Sequence of chain 47.E:
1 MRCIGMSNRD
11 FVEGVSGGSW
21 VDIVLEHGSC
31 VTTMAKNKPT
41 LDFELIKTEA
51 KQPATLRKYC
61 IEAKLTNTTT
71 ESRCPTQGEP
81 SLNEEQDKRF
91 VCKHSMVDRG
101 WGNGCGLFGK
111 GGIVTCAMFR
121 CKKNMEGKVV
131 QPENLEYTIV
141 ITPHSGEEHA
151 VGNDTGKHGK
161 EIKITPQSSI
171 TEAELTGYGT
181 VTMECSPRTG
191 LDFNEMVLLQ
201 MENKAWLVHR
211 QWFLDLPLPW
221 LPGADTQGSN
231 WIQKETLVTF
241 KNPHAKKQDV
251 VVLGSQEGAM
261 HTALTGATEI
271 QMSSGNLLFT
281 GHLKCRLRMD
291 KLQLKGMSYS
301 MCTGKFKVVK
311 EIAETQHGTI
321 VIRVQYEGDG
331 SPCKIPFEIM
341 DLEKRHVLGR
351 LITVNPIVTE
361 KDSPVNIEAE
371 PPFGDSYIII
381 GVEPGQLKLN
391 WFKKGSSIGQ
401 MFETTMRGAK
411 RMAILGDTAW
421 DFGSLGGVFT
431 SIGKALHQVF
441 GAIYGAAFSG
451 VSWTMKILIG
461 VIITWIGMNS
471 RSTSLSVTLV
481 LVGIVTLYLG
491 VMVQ

Sequence of chain 7.E:
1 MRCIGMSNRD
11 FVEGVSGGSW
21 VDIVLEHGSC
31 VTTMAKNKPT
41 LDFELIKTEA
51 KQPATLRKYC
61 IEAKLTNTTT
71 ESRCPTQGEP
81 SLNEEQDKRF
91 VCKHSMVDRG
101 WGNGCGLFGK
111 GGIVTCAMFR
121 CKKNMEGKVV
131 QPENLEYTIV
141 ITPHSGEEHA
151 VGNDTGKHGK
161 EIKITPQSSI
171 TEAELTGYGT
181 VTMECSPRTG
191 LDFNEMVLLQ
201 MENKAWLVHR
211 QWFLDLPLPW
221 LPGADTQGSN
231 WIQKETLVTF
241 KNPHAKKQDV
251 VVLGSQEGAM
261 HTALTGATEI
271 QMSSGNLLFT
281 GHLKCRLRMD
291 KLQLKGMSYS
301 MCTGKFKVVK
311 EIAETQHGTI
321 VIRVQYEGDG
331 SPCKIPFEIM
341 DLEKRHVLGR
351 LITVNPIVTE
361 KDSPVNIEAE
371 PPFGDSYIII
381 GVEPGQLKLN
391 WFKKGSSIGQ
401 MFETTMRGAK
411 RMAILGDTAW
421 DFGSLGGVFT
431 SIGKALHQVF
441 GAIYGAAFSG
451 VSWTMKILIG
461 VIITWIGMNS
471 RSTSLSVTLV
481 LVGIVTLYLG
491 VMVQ

Binding-site contacts:
Ligand atom C1 contacts residue HIS149 of chain 47.E at 4.2 Å.
Ligand atom C1 contacts residue THR155 of chain 47.E at 3.9 Å.
Ligand atom C6 contacts residue HIS158 of chain 47.E at 4.3 Å.
Ligand atom C6 contacts residue LYS157 of chain 47.E at 4.2 Å.
Ligand atom O7 contacts residue THR155 of chain 47.E at 4.1 Å.
Ligand atom C5 contacts residue THR155 of chain 47.E at 3.9 Å.
Ligand atom O5 contacts residue ASN153 of chain 47.E at 2.4 Å (h-bond).
Ligand atom N2 contacts residue HIS149 of chain 47.E at 3.4 Å.
Ligand atom C3 contacts residue ASN153 of chain 47.E at 3.8 Å.
Ligand atom C7 contacts residue ASN153 of chain 47.E at 3.5 Å.
Ligand atom O6 contacts residue HIS158 of chain 47.E at 3.8 Å.
Ligand atom C2 contacts residue ASN153 of chain 47.E at 2.5 Å.
Ligand atom O6 contacts residue LYS157 of chain 47.E at 4.2 Å.
Ligand atom O7 contacts residue ASN153 of chain 47.E at 3.8 Å.
Ligand atom N2 contacts residue ASN153 of chain 47.E at 2.9 Å (h-bond).
Ligand atom C8 contacts residue GLY102 of chain 7.E at 4.2 Å.
Ligand atom O5 contacts residue THR155 of chain 47.E at 3.8 Å.
Ligand atom C5 contacts residue HIS158 of chain 47.E at 4.3 Å.
Ligand atom C2 contacts residue HIS149 of chain 47.E at 3.6 Å.
Ligand atom C5 contacts residue ASN153 of chain 47.E at 3.7 Å.
Ligand atom O3 contacts residue HIS149 of chain 47.E at 4.1 Å.
Ligand atom O5 contacts residue HIS158 of chain 47.E at 3.1 Å.
Ligand atom C4 contacts residue ASN153 of chain 47.E at 4.2 Å.
Ligand atom C6 contacts residue THR155 of chain 47.E at 4.4 Å.
Ligand atom C1 contacts residue ASN153 of chain 47.E at 1.4 Å.
Ligand atom O5 contacts residue GLY156 of chain 47.E at 4.3 Å.
Ligand atom C1 contacts residue HIS158 of chain 47.E at 3.8 Å.

The protein below binds the small molecule below.
Small molecule (SMILES): CC(=O)N[C@@H]1[C@@H](O)[C@H](O)[C@@H](CO)O[C@H]1O